Sequence of chain 1.A:
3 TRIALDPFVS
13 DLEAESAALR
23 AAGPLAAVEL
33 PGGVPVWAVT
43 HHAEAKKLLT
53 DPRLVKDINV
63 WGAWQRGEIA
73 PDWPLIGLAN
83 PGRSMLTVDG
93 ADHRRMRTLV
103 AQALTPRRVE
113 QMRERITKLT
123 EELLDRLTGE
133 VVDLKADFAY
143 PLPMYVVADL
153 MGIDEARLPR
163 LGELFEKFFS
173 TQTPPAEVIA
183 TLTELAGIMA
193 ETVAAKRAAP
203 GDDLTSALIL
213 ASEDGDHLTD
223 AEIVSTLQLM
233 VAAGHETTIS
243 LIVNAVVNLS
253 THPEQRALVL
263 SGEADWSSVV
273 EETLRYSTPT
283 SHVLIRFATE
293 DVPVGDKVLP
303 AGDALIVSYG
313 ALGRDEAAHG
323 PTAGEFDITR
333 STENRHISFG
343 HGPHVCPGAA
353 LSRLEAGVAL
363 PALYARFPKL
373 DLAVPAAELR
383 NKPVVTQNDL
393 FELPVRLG

Binding-site contacts:
Ligand atom C5 contacts residue GLN389 of chain 1.A at 4.0 Å.
Ligand atom C11 contacts residue ALA235 of chain 1.A at 4.4 Å (hydrophobic).
Ligand atom C18 contacts residue LEU80 of chain 1.A at 4.4 Å (hydrophobic).
Ligand atom C11 contacts residue LEU231 of chain 1.A at 4.0 Å (hydrophobic).
Ligand atom C2 contacts residue VAL285 of chain 1.A at 4.2 Å (hydrophobic).
Ligand atom C1 contacts residue HEM1 of chain 1.B at 4.4 Å.
Ligand atom C9 contacts residue ALA235 of chain 1.A at 4.2 Å (hydrophobic).
Ligand atom C3 contacts residue VAL285 of chain 1.A at 4.4 Å (hydrophobic).
Ligand atom O1 contacts residue THR282 of chain 1.A at 2.9 Å (h-bond).
Ligand atom C13 contacts residue ALA234 of chain 1.A at 4.2 Å (hydrophobic).
Ligand atom C15 contacts residue ALA234 of chain 1.A at 4.5 Å (hydrophobic).
Ligand atom C16 contacts residue PHE170 of chain 1.A at 4.2 Å (hydrophobic).
Ligand atom O1 contacts residue THR239 of chain 1.A at 3.7 Å.
Ligand atom C6 contacts residue GLN389 of chain 1.A at 3.4 Å.
Ligand atom C18 contacts residue PRO83 of chain 1.A at 4.4 Å (hydrophobic).
Ligand atom C12 contacts residue LEU88 of chain 1.A at 3.9 Å (hydrophobic).
Ligand atom C3 contacts residue THR282 of chain 1.A at 3.6 Å.
Ligand atom O2 contacts residue ALA234 of chain 1.A at 3.6 Å.
Ligand atom C17 contacts residue ALA234 of chain 1.A at 3.6 Å (hydrophobic).
Ligand atom C2 contacts residue HEM1 of chain 1.B at 3.7 Å.
Ligand atom C3 contacts residue THR239 of chain 1.A at 4.4 Å.
Ligand atom C4 contacts residue THR239 of chain 1.A at 4.2 Å.
Ligand atom C4 contacts residue THR282 of chain 1.A at 3.8 Å.
Ligand atom C16 contacts residue ALA234 of chain 1.A at 4.0 Å (hydrophobic).
Ligand atom O2 contacts residue LEU231 of chain 1.A at 4.3 Å.
Ligand atom C12 contacts residue ALA234 of chain 1.A at 4.2 Å (hydrophobic).
Ligand atom C15 contacts residue LEU80 of chain 1.A at 4.0 Å (hydrophobic).
Ligand atom C12 contacts residue LEU231 of chain 1.A at 3.3 Å (hydrophobic).
Ligand atom C1 contacts residue ALA235 of chain 1.A at 4.2 Å (hydrophobic).
Ligand atom C18 contacts residue LEU88 of chain 1.A at 3.8 Å (hydrophobic).
Ligand atom O1 contacts residue HEM1 of chain 1.B at 3.2 Å.
Ligand atom C3 contacts residue HEM1 of chain 1.B at 4.0 Å.
Ligand atom C7 contacts residue ALA234 of chain 1.A at 4.4 Å (hydrophobic).
Ligand atom C4 contacts residue GLN389 of chain 1.A at 3.8 Å.
Ligand atom C11 contacts residue LEU88 of chain 1.A at 3.8 Å (hydrophobic).
Ligand atom C14 contacts residue ALA234 of chain 1.A at 4.0 Å (hydrophobic).
Ligand atom C13 contacts residue LEU88 of chain 1.A at 4.5 Å (hydrophobic).

A protein and the small-molecule ligand that binds it are described below.
Small molecule (SMILES): C[C@]12CCC(=O)C=C1CC[C@@H]1[C@@H]2CC[C@]2(C)C(=O)CC[C@@H]12